Binding-site contacts:
Ligand atom O1A contacts residue LYS467 of chain 1.O at 4.0 Å.
Ligand atom O4 contacts residue SER449 of chain 1.O at 4.2 Å.
Ligand atom O6 contacts residue SER449 of chain 1.O at 2.6 Å (h-bond).
Ligand atom C3 contacts residue SER449 of chain 1.O at 2.3 Å.
Ligand atom O1B contacts residue VAL447 of chain 1.O at 3.3 Å.
Ligand atom O8 contacts residue SER449 of chain 1.O at 4.0 Å.
Ligand atom C4 contacts residue SER452 of chain 1.O at 3.9 Å.
Ligand atom C3 contacts residue VAL447 of chain 1.O at 4.3 Å (hydrophobic).
Ligand atom C2 contacts residue SER449 of chain 1.O at 1.4 Å.
Ligand atom O1B contacts residue VAL448 of chain 1.O at 4.0 Å.
Ligand atom O1A contacts residue SER449 of chain 1.O at 3.2 Å.
Ligand atom C4 contacts residue SER449 of chain 1.O at 2.9 Å.
Ligand atom C4 contacts residue GLY451 of chain 1.O at 4.4 Å.
Ligand atom C3 contacts residue SER452 of chain 1.O at 4.4 Å.
Ligand atom C5 contacts residue SER449 of chain 1.O at 3.6 Å.
Ligand atom O1B contacts residue SER449 of chain 1.O at 2.8 Å (h-bond).
Ligand atom C1 contacts residue SER449 of chain 1.O at 2.4 Å.
Ligand atom O1B contacts residue LYS467 of chain 1.O at 4.3 Å.
Ligand atom C6 contacts residue SER449 of chain 1.O at 3.2 Å.
Ligand atom O4 contacts residue SER452 of chain 1.O at 4.2 Å.
Ligand atom C1 contacts residue VAL447 of chain 1.O at 4.5 Å (hydrophobic).

A small-molecule ligand and the protein it binds are described below.
Small molecule (SMILES): C[C@H](O)[C@H](N)[C@@H]1O[C@](O)(C(=O)O)C[C@H](O)[C@@H]1N

Sequence of chain 1.O:
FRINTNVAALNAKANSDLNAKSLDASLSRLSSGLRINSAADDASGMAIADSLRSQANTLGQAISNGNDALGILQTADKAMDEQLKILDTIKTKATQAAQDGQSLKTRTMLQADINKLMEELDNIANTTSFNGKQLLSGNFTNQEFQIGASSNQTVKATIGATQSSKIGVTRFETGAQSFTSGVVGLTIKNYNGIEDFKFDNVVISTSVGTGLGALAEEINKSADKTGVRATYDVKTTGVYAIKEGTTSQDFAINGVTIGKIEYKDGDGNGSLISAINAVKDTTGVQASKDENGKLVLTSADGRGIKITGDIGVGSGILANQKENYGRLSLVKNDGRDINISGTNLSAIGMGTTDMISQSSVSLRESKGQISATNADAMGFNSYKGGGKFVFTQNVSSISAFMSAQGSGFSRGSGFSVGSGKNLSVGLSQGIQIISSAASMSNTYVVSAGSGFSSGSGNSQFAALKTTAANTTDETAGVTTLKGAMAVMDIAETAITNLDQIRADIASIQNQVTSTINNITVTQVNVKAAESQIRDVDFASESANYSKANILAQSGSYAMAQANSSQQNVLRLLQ